Binding-site contacts:
Ligand atom N2 contacts residue ASN298 of chain 1.E at 3.6 Å.
Ligand atom O7 contacts residue ASN298 of chain 1.E at 4.3 Å.
Ligand atom O5 contacts residue ASN298 of chain 1.E at 1.6 Å (h-bond).
Ligand atom C1 contacts residue ASN298 of chain 1.E at 1.7 Å.
Ligand atom C6 contacts residue ASN298 of chain 1.E at 3.8 Å.
Ligand atom C2 contacts residue ASN298 of chain 1.E at 2.6 Å.
Ligand atom O6 contacts residue ASN298 of chain 1.E at 3.9 Å.
Ligand atom C5 contacts residue ASN298 of chain 1.E at 3.0 Å.
Ligand atom C3 contacts residue ASN298 of chain 1.E at 3.7 Å.
Ligand atom C4 contacts residue ASN298 of chain 1.E at 3.7 Å.

A small-molecule ligand and the protein it binds are described below.
Small molecule (SMILES): CC(=O)N[C@@H]1[C@@H](O)[C@H](O)[C@@H](CO)O[C@H]1O

Sequence of chain 1.E:
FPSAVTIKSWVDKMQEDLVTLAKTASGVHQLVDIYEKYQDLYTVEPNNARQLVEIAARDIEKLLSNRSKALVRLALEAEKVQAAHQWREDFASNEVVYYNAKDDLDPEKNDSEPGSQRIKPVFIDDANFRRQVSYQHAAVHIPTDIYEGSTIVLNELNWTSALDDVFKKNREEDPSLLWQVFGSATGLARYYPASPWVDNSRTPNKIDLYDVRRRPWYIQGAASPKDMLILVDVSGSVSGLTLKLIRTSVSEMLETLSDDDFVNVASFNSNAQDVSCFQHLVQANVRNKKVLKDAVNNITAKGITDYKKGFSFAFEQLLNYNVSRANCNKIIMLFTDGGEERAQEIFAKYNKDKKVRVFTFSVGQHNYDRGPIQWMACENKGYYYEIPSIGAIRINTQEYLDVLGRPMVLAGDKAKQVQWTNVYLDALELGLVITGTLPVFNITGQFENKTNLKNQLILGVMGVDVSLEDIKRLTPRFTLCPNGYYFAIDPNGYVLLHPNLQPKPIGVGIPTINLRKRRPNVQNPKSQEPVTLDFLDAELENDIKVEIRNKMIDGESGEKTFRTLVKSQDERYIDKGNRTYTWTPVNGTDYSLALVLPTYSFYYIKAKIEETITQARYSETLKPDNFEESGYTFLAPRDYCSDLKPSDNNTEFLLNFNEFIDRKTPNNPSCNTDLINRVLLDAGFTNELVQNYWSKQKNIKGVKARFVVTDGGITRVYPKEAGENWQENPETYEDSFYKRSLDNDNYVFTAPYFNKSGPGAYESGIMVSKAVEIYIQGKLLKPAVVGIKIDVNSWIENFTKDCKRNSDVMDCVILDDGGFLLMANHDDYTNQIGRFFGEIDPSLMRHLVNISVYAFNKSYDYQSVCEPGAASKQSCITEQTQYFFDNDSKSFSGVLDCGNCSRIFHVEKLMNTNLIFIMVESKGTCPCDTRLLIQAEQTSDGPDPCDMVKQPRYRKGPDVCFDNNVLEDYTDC